Sequence of chain 3.A:
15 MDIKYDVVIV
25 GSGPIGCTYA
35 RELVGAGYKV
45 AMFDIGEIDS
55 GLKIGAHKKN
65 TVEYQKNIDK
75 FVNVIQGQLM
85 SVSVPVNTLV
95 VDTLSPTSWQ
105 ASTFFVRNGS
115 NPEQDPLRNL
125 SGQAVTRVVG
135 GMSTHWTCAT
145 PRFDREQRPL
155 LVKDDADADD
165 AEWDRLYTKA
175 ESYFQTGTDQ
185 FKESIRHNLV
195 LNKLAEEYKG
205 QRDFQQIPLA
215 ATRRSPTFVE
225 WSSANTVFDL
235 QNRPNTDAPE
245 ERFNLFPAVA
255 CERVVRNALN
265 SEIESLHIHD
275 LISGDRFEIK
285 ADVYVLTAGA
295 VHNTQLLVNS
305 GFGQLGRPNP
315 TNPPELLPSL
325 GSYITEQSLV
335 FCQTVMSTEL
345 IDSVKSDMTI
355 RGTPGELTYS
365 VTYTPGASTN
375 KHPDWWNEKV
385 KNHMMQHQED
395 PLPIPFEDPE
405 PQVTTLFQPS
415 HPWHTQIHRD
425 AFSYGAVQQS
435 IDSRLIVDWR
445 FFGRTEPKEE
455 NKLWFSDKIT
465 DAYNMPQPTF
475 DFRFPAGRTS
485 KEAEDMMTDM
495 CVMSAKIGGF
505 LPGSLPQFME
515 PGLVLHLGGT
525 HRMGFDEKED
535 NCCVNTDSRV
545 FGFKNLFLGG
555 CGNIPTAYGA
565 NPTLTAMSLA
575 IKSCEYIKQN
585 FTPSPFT

Binding-site contacts:
Ligand atom O4 contacts residue GLN420 of chain 3.A at 3.1 Å (h-bond).
Ligand atom C3 contacts residue FAD1 of chain 3.C at 3.8 Å.
Ligand atom O1 contacts residue VAL518 of chain 3.A at 2.7 Å (h-bond).
Ligand atom OAG contacts residue FAD1 of chain 3.C at 2.7 Å.
Ligand atom OAG contacts residue ASN565 of chain 3.A at 2.8 Å (h-bond).
Ligand atom O4 contacts residue THR141 of chain 3.A at 4.0 Å.
Ligand atom OAG contacts residue HIS520 of chain 3.A at 2.6 Å (h-bond).
Ligand atom C3 contacts residue ASN565 of chain 3.A at 3.5 Å.
Ligand atom C6 contacts residue ASP424 of chain 3.A at 3.3 Å.
Ligand atom C1 contacts residue HIS520 of chain 3.A at 3.3 Å.
Ligand atom C2 contacts residue PHE446 of chain 3.A at 4.1 Å (hydrophobic).
Ligand atom O4 contacts residue ASP424 of chain 3.A at 2.6 Å (salt-bridge).
Ligand atom C1 contacts residue VAL518 of chain 3.A at 3.3 Å (hydrophobic).
Ligand atom C1 contacts residue FAD1 of chain 3.C at 3.5 Å.
Ligand atom O3 contacts residue ALA143 of chain 3.A at 4.1 Å.
Ligand atom O5 contacts residue FAD1 of chain 3.C at 3.3 Å.
Ligand atom C5 contacts residue ASP424 of chain 3.A at 4.0 Å.
Ligand atom C3 contacts residue GLN420 of chain 3.A at 3.5 Å.
Ligand atom O1 contacts residue FAD1 of chain 3.C at 3.2 Å.
Ligand atom C4 contacts residue THR141 of chain 3.A at 3.7 Å.
Ligand atom C4 contacts residue GLN420 of chain 3.A at 3.9 Å.
Ligand atom O3 contacts residue FAD1 of chain 3.C at 2.8 Å (h-bond).
Ligand atom O6 contacts residue PHE426 of chain 3.A at 3.8 Å.
Ligand atom O1 contacts residue HIS520 of chain 3.A at 2.9 Å (h-bond).
Ligand atom O6 contacts residue FAD1 of chain 3.C at 3.6 Å.
Ligand atom C4 contacts residue ASP424 of chain 3.A at 3.2 Å.
Ligand atom O3 contacts residue GLN420 of chain 3.A at 3.0 Å (h-bond).
Ligand atom C6 contacts residue ARG444 of chain 3.A at 3.7 Å.
Ligand atom O6 contacts residue THR141 of chain 3.A at 3.3 Å (h-bond).
Ligand atom O5 contacts residue VAL518 of chain 3.A at 4.1 Å.
Ligand atom C2 contacts residue FAD1 of chain 3.C at 3.2 Å.
Ligand atom O3 contacts residue THR141 of chain 3.A at 3.6 Å.
Ligand atom O4 contacts residue ARG444 of chain 3.A at 3.4 Å.
Ligand atom C2 contacts residue ASN565 of chain 3.A at 3.5 Å.
Ligand atom O6 contacts residue ASP424 of chain 3.A at 2.9 Å (salt-bridge).
Ligand atom C4 contacts residue FAD1 of chain 3.C at 4.1 Å.
Ligand atom O3 contacts residue ASN565 of chain 3.A at 3.1 Å (h-bond).
Ligand atom C3 contacts residue PHE446 of chain 3.A at 3.6 Å (hydrophobic).
Ligand atom C2 contacts residue HIS520 of chain 3.A at 3.2 Å.
Ligand atom O4 contacts residue HIS422 of chain 3.A at 3.5 Å (h-bond).

This small molecule binds to this protein.
Small molecule (SMILES): O=C1[C@H](O)O[C@H](CO)[C@@H](O)[C@@H]1O